Binding-site contacts:
Ligand atom C02 contacts residue GLU321 of chain 1.D at 3.6 Å.
Ligand atom C05 contacts residue VAL296 of chain 1.D at 3.6 Å (hydrophobic).
Ligand atom F16 contacts residue HEM1 of chain 1.KA at 3.8 Å.
Ligand atom C10 contacts residue GLN207 of chain 1.D at 3.7 Å.
Ligand atom C07 contacts residue HEM1 of chain 1.KA at 3.6 Å.
Ligand atom C12 contacts residue HEM1 of chain 1.KA at 3.1 Å.
Ligand atom C08 contacts residue GLU321 of chain 1.D at 3.2 Å.
Ligand atom N02 contacts residue HEM1 of chain 1.KA at 3.1 Å.
Ligand atom C03 contacts residue TRP316 of chain 1.D at 3.9 Å (hydrophobic).
Ligand atom C13 contacts residue HEM1 of chain 1.KA at 3.9 Å.
Ligand atom C07 contacts residue PRO294 of chain 1.D at 3.8 Å (hydrophobic).
Ligand atom N02 contacts residue TRP316 of chain 1.D at 2.8 Å (h-bond).
Ligand atom N02 contacts residue TYR317 of chain 1.D at 3.8 Å.
Ligand atom C09 contacts residue GLU321 of chain 1.D at 4.1 Å.
Ligand atom C02 contacts residue HEM1 of chain 1.KA at 3.6 Å.
Ligand atom C06 contacts residue PRO294 of chain 1.D at 3.9 Å (hydrophobic).
Ligand atom C06 contacts residue GLU321 of chain 1.D at 3.4 Å.
Ligand atom C07 contacts residue SER314 of chain 1.D at 4.0 Å.
Ligand atom C03 contacts residue HEM1 of chain 1.KA at 3.2 Å.
Ligand atom F16 contacts residue TRP407 of chain 1.D at 4.2 Å.
Ligand atom C10 contacts residue VAL296 of chain 1.D at 4.2 Å (hydrophobic).
Ligand atom N02 contacts residue MET318 of chain 1.D at 4.0 Å.
Ligand atom C05 contacts residue PRO294 of chain 1.D at 4.0 Å (hydrophobic).
Ligand atom C02 contacts residue TRP316 of chain 1.D at 3.7 Å (hydrophobic).
Ligand atom C03 contacts residue PRO294 of chain 1.D at 4.0 Å (hydrophobic).
Ligand atom F16 contacts residue GOL1 of chain 1.PA at 3.4 Å.
Ligand atom C14 contacts residue HEM1 of chain 1.KA at 3.0 Å.
Ligand atom C09 contacts residue VAL296 of chain 1.D at 3.8 Å (hydrophobic).
Ligand atom N11 contacts residue HEM1 of chain 1.KA at 2.8 Å (h-bond).
Ligand atom C02 contacts residue PRO294 of chain 1.D at 4.0 Å (hydrophobic).
Ligand atom C04 contacts residue PRO294 of chain 1.D at 4.0 Å (hydrophobic).
Ligand atom C07 contacts residue PHE313 of chain 1.D at 3.6 Å (hydrophobic).
Ligand atom N01 contacts residue PRO294 of chain 1.D at 4.0 Å.
Ligand atom C07 contacts residue GLY315 of chain 1.D at 3.6 Å.
Ligand atom C08 contacts residue VAL296 of chain 1.D at 4.2 Å (hydrophobic).
Ligand atom N01 contacts residue GLU321 of chain 1.D at 2.7 Å (salt-bridge).
Ligand atom C10 contacts residue HEM1 of chain 1.KA at 3.8 Å.
Ligand atom C09 contacts residue HEM1 of chain 1.KA at 3.6 Å.
Ligand atom C04 contacts residue HEM1 of chain 1.KA at 4.1 Å.
Ligand atom N02 contacts residue GLU321 of chain 1.D at 2.9 Å (salt-bridge).

The protein below binds the small molecule below.
Small molecule (SMILES): Cc1cc(N)nc(CCCN2CC(F)(F)C2)c1

Sequence of chain 1.D:
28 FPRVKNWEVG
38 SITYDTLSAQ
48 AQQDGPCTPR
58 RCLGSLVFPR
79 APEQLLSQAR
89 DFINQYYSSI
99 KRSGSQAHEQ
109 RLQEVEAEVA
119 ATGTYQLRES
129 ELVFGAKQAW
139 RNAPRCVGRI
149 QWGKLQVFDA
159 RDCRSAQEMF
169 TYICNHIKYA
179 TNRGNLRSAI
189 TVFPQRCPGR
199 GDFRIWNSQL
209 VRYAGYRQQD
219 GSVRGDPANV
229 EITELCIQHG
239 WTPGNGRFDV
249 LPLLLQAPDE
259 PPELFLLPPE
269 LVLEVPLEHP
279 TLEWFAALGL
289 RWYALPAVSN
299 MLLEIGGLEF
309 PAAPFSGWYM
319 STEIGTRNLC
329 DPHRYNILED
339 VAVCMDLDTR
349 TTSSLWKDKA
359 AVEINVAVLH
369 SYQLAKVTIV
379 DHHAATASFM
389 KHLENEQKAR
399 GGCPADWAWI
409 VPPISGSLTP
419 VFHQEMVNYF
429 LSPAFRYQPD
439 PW